Sequence of chain 3.A:
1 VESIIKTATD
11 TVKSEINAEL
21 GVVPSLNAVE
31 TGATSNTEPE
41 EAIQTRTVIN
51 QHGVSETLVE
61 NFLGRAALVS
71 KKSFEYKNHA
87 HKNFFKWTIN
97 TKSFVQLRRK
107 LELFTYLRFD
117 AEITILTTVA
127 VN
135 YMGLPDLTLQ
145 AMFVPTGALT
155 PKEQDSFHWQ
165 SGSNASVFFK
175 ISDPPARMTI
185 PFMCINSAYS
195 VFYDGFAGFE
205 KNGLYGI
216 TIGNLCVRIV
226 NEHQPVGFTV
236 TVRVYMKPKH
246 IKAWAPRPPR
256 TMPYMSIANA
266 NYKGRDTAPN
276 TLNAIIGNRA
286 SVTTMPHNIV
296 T

This small molecule binds to this protein.
Small molecule (SMILES): Cc1cc(CCCOc2c(C)cc(-c3noc(C(F)(F)F)n3)cc2C)on1

Sequence of chain 4.C:
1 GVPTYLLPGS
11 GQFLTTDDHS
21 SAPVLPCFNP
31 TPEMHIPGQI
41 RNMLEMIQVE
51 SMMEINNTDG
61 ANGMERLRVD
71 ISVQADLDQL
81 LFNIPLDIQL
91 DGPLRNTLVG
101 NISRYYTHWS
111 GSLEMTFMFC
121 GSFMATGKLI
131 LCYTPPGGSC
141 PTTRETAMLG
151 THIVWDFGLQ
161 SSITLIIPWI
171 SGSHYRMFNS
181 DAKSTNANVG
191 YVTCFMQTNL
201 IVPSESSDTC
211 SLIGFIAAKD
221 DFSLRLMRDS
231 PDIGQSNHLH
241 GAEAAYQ

Sequence of chain 3.C:
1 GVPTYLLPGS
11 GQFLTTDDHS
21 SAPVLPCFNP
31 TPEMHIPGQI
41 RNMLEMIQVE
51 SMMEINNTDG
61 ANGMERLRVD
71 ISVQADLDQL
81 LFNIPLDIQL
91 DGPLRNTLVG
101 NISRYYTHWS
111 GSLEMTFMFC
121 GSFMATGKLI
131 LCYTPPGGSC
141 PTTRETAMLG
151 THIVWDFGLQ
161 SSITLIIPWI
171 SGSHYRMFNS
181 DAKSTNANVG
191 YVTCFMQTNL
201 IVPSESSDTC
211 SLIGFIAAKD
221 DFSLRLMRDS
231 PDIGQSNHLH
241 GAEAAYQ

Binding-site contacts:
Ligand atom F2 contacts residue ALA145 of chain 3.A at 2.8 Å.
Ligand atom O1 contacts residue PHE115 of chain 3.A at 3.4 Å.
Ligand atom N3A contacts residue ILE184 of chain 3.A at 3.9 Å.
Ligand atom F1 contacts residue MET182 of chain 3.A at 3.2 Å.
Ligand atom C4 contacts residue TYR193 of chain 3.A at 3.9 Å (hydrophobic).
Ligand atom O1A contacts residue ILE121 of chain 3.A at 3.8 Å.
Ligand atom C6B contacts residue ILE95 of chain 3.A at 4.0 Å (hydrophobic).
Ligand atom C1B contacts residue ILE95 of chain 3.A at 3.6 Å (hydrophobic).
Ligand atom F3 contacts residue VAL24 of chain 3.C at 3.3 Å.
Ligand atom C2B contacts residue ILE95 of chain 3.A at 3.8 Å (hydrophobic).
Ligand atom C3A contacts residue LEU220 of chain 3.A at 4.0 Å (hydrophobic).
Ligand atom O1A contacts residue LEU220 of chain 3.A at 3.4 Å.
Ligand atom C3B contacts residue ILE184 of chain 3.A at 3.5 Å (hydrophobic).
Ligand atom C2B contacts residue ILE184 of chain 3.A at 3.8 Å (hydrophobic).
Ligand atom C5B contacts residue ILE119 of chain 3.A at 3.9 Å (hydrophobic).
Ligand atom F1 contacts residue VAL171 of chain 3.A at 3.8 Å.
Ligand atom F2 contacts residue PHE147 of chain 3.A at 3.8 Å.
Ligand atom N1A contacts residue LEU220 of chain 3.A at 3.3 Å.
Ligand atom CM2 contacts residue ILE184 of chain 3.A at 3.8 Å (hydrophobic).
Ligand atom C2A contacts residue LEU220 of chain 3.A at 3.8 Å (hydrophobic).
Ligand atom C6B contacts residue ILE119 of chain 3.A at 3.8 Å (hydrophobic).
Ligand atom N2 contacts residue THR97 of chain 3.A at 3.8 Å.
Ligand atom O1 contacts residue THR97 of chain 3.A at 3.8 Å.
Ligand atom N1A contacts residue ILE119 of chain 3.A at 3.8 Å.
Ligand atom CM2 contacts residue PHE147 of chain 3.A at 3.8 Å (hydrophobic).
Ligand atom C4 contacts residue ILE217 of chain 3.A at 4.0 Å (hydrophobic).
Ligand atom CM2 contacts residue ILE217 of chain 3.A at 3.4 Å (hydrophobic).
Ligand atom C5 contacts residue TYR193 of chain 3.A at 4.0 Å (hydrophobic).
Ligand atom CM2 contacts residue ILE95 of chain 3.A at 4.0 Å (hydrophobic).
Ligand atom CM6 contacts residue ILE95 of chain 3.A at 3.9 Å (hydrophobic).
Ligand atom N3A contacts residue PHE147 of chain 3.A at 3.9 Å.
Ligand atom CM6 contacts residue ILE119 of chain 3.A at 4.0 Å (hydrophobic).
Ligand atom O1B contacts residue ILE119 of chain 3.A at 3.9 Å.
Ligand atom F2 contacts residue VAL171 of chain 3.A at 3.9 Å.
Ligand atom F2 contacts residue ALA169 of chain 3.A at 3.6 Å.
Ligand atom F3 contacts residue ALA169 of chain 3.A at 3.7 Å.
Ligand atom F3 contacts residue PHE147 of chain 3.A at 3.5 Å.
Ligand atom CM6 contacts residue TRP93 of chain 3.A at 3.7 Å (hydrophobic).
Ligand atom N2 contacts residue PHE115 of chain 3.A at 3.7 Å.
Ligand atom C1C contacts residue TYR193 of chain 3.A at 3.9 Å (hydrophobic).